Binding-site contacts:
Ligand atom O5 contacts residue HIS80 of chain 1.A at 3.0 Å (h-bond).
Ligand atom C6 contacts residue PHE59 of chain 1.A at 3.5 Å (hydrophobic).
Ligand atom C1 contacts residue SER79 of chain 1.A at 3.4 Å.
Ligand atom C5 contacts residue HIS80 of chain 1.A at 3.8 Å.
Ligand atom N2 contacts residue ASN77 of chain 1.A at 2.9 Å (h-bond).
Ligand atom C6 contacts residue HIS80 of chain 1.A at 3.7 Å.
Ligand atom C3 contacts residue PRO55 of chain 1.A at 3.6 Å (hydrophobic).
Ligand atom O6 contacts residue PHE56 of chain 1.A at 4.0 Å.
Ligand atom C7 contacts residue PRO55 of chain 1.A at 3.7 Å (hydrophobic).
Ligand atom O3 contacts residue PRO55 of chain 1.A at 4.0 Å.
Ligand atom C8 contacts residue ASP162 of chain 1.A at 4.2 Å.
Ligand atom O5 contacts residue PHE59 of chain 1.A at 3.6 Å.
Ligand atom O7 contacts residue ASN77 of chain 1.A at 3.3 Å (h-bond).
Ligand atom C1 contacts residue PRO55 of chain 1.A at 4.0 Å (hydrophobic).
Ligand atom O6 contacts residue PHE60 of chain 1.A at 3.6 Å.
Ligand atom O6 contacts residue HIS80 of chain 1.A at 2.8 Å (h-bond).
Ligand atom O6 contacts residue PHE59 of chain 1.A at 3.7 Å.
Ligand atom C4 contacts residue ASN77 of chain 1.A at 4.2 Å.
Ligand atom C1 contacts residue ASN77 of chain 1.A at 1.4 Å.
Ligand atom O5 contacts residue SER79 of chain 1.A at 3.7 Å.
Ligand atom C1 contacts residue PHE59 of chain 1.A at 4.1 Å (hydrophobic).
Ligand atom N2 contacts residue PRO55 of chain 1.A at 2.8 Å (h-bond).
Ligand atom C1 contacts residue HIS80 of chain 1.A at 3.8 Å.
Ligand atom C6 contacts residue PRO55 of chain 1.A at 4.4 Å (hydrophobic).
Ligand atom C5 contacts residue ASN77 of chain 1.A at 3.7 Å.
Ligand atom C8 contacts residue PRO55 of chain 1.A at 3.7 Å (hydrophobic).
Ligand atom O6 contacts residue SER79 of chain 1.A at 4.2 Å.
Ligand atom C2 contacts residue PHE59 of chain 1.A at 4.4 Å (hydrophobic).
Ligand atom C5 contacts residue SER79 of chain 1.A at 3.8 Å.
Ligand atom C5 contacts residue PHE59 of chain 1.A at 4.1 Å (hydrophobic).
Ligand atom C8 contacts residue PHE56 of chain 1.A at 3.5 Å (hydrophobic).
Ligand atom C2 contacts residue ASN77 of chain 1.A at 2.4 Å.
Ligand atom C3 contacts residue ASN77 of chain 1.A at 3.7 Å.
Ligand atom C8 contacts residue LYS161 of chain 1.A at 4.1 Å.
Ligand atom O5 contacts residue ASN77 of chain 1.A at 2.4 Å (h-bond).
Ligand atom C7 contacts residue ASN77 of chain 1.A at 3.4 Å.
Ligand atom C2 contacts residue PRO55 of chain 1.A at 3.6 Å (hydrophobic).
Ligand atom C4 contacts residue PHE59 of chain 1.A at 3.9 Å (hydrophobic).

This small molecule binds to this protein.
Small molecule (SMILES): CC(=O)N[C@H]1[C@H](O[C@H]2[C@H](O)[C@@H](NC(C)=O)CO[C@@H]2CO)O[C@H](CO)[C@@H](O[C@@H]2O[C@H](CO)[C@@H](O)[C@H](O)[C@@H]2O)[C@@H]1O

Sequence of chain 1.A:
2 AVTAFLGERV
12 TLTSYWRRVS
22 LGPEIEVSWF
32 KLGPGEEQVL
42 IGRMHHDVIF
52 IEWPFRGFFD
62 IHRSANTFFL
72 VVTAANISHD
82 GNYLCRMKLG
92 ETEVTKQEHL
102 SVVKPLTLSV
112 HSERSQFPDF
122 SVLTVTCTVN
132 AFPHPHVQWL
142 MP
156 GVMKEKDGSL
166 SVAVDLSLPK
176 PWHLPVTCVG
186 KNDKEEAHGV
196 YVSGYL